A protein and the small-molecule ligand that binds it are described below.
Small molecule (SMILES): Nc1nc2c(ncn2[C@@H]2O[C@H](CO[P](=O)(O)O[P](=O)(O)NP(=O)(O)O)[C@@H](O)[C@H]2O)c(=O)[nH]1

Binding-site contacts:
Ligand atom O1G contacts residue MG1 of chain 1.F at 2.0 Å.
Ligand atom PB contacts residue GLY13 of chain 1.A at 3.6 Å.
Ligand atom PG contacts residue MG1 of chain 1.F at 3.2 Å.
Ligand atom O3G contacts residue GLY54 of chain 1.A at 3.0 Å (h-bond).
Ligand atom C5 contacts residue LYS111 of chain 1.A at 3.6 Å.
Ligand atom O1G contacts residue THR32 of chain 1.A at 3.2 Å.
Ligand atom O1B contacts residue GLY13 of chain 1.A at 3.0 Å (h-bond).
Ligand atom O6 contacts residue ASP113 of chain 1.A at 3.3 Å (salt-bridge).
Ligand atom O2B contacts residue THR15 of chain 1.A at 2.8 Å (h-bond).
Ligand atom O6 contacts residue SER143 of chain 1.A at 3.2 Å.
Ligand atom O6 contacts residue VAL145 of chain 1.A at 3.5 Å (h-bond).
Ligand atom PB contacts residue LYS14 of chain 1.A at 3.6 Å.
Ligand atom N3B contacts residue ASN11 of chain 1.A at 3.2 Å (h-bond).
Ligand atom O6 contacts residue ALA144 of chain 1.A at 2.6 Å (h-bond).
Ligand atom O2A contacts residue GLY13 of chain 1.A at 3.2 Å.
Ligand atom O4' contacts residue LYS111 of chain 1.A at 3.4 Å (salt-bridge).
Ligand atom N2 contacts residue ASP113 of chain 1.A at 3.0 Å (salt-bridge).
Ligand atom N2 contacts residue LEU114 of chain 1.A at 3.5 Å.
Ligand atom N3B contacts residue MG1 of chain 1.F at 3.3 Å.
Ligand atom C6 contacts residue ASP113 of chain 1.A at 3.5 Å.
Ligand atom N7 contacts residue ALA144 of chain 1.A at 3.5 Å.
Ligand atom O2B contacts residue LYS14 of chain 1.A at 3.4 Å (salt-bridge).
Ligand atom O3G contacts residue LYS14 of chain 1.A at 2.6 Å (salt-bridge).
Ligand atom O3A contacts residue GLY13 of chain 1.A at 3.0 Å (h-bond).
Ligand atom O5' contacts residue THR16 of chain 1.A at 3.6 Å.
Ligand atom N7 contacts residue ASN110 of chain 1.A at 3.0 Å (h-bond).
Ligand atom O2B contacts residue MG1 of chain 1.F at 2.2 Å.
Ligand atom O6 contacts residue ASN110 of chain 1.A at 3.1 Å (h-bond).
Ligand atom O2A contacts residue THR16 of chain 1.A at 2.6 Å (h-bond).
Ligand atom O3G contacts residue ASP10 of chain 1.A at 3.2 Å.
Ligand atom O6 contacts residue LYS111 of chain 1.A at 3.4 Å (salt-bridge).
Ligand atom PB contacts residue MG1 of chain 1.F at 3.2 Å.
Ligand atom O1B contacts residue LYS14 of chain 1.A at 2.6 Å (salt-bridge).
Ligand atom C6 contacts residue LYS111 of chain 1.A at 3.5 Å.
Ligand atom O1B contacts residue ALA12 of chain 1.A at 3.1 Å (h-bond).
Ligand atom O1B contacts residue ASN11 of chain 1.A at 3.5 Å (h-bond).
Ligand atom N1 contacts residue ASP113 of chain 1.A at 2.9 Å (salt-bridge).
Ligand atom N9 contacts residue LYS111 of chain 1.A at 3.5 Å.
Ligand atom O2A contacts residue THR15 of chain 1.A at 3.5 Å (h-bond).
Ligand atom C4 contacts residue LYS111 of chain 1.A at 3.6 Å.

Sequence of chain 1.A:
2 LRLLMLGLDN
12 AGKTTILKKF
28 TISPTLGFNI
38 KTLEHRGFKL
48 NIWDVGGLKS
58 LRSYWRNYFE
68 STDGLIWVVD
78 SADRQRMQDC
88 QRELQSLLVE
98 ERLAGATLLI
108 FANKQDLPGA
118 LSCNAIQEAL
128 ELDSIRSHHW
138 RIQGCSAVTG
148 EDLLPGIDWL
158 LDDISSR